Sequence of chain 15.A:
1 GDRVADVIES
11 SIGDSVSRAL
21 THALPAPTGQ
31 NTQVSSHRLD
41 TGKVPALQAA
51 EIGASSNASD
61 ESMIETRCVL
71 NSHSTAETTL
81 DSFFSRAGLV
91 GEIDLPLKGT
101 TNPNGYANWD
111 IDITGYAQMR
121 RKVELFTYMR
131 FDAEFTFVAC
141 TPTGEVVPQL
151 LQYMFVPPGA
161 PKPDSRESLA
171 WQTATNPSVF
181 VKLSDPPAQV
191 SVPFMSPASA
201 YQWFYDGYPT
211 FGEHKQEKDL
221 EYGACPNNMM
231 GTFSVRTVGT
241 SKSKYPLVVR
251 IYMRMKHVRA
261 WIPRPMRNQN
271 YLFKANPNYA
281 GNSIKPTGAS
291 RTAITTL

The protein below binds the small molecule below.
Small molecule (SMILES): CCO/N=C/c1ccc(OCC[C@@H](C)CCN2CCN(c3ccncc3)C2=O)cc1

Sequence of chain 11.C:
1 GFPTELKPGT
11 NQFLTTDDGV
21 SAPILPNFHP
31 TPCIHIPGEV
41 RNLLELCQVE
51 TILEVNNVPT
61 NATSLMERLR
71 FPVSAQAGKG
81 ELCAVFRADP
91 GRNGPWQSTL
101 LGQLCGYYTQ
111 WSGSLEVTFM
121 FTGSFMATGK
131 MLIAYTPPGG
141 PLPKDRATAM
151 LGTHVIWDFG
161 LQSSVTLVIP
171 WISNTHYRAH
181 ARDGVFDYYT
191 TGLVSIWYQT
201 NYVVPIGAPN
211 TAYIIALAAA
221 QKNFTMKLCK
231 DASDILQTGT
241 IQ

Sequence of chain 15.C:
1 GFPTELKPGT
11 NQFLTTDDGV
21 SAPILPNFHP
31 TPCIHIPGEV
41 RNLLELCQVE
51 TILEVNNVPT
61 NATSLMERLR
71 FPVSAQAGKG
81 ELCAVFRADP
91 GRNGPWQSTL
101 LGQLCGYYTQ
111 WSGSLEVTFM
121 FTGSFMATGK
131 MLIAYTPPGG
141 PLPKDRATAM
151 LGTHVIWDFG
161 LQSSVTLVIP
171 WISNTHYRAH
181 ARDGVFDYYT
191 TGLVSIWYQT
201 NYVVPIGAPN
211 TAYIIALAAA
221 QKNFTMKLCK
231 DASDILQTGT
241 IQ

Binding-site contacts:
Ligand atom CAS contacts residue ASN228 of chain 15.A at 3.8 Å.
Ligand atom CAA contacts residue TYR153 of chain 15.A at 3.9 Å (hydrophobic).
Ligand atom NAT contacts residue PHE155 of chain 15.A at 3.9 Å.
Ligand atom OAC contacts residue TRP203 of chain 15.A at 3.9 Å.
Ligand atom CAE contacts residue GLN202 of chain 15.A at 3.4 Å.
Ligand atom OAC contacts residue ILE113 of chain 15.A at 3.3 Å (h-bond).
Ligand atom CAN contacts residue ILE111 of chain 15.A at 3.6 Å (hydrophobic).
Ligand atom CBA contacts residue TRP203 of chain 15.A at 3.5 Å (hydrophobic).
Ligand atom NBD contacts residue TRP203 of chain 15.A at 3.2 Å.
Ligand atom CAX contacts residue TRP203 of chain 15.A at 3.5 Å (hydrophobic).
Ligand atom OAW contacts residue MET195 of chain 15.A at 3.2 Å.
Ligand atom CAS contacts residue TRP203 of chain 15.A at 3.4 Å (hydrophobic).
Ligand atom CAG contacts residue ASN228 of chain 15.A at 3.2 Å.
Ligand atom CAL contacts residue PHE155 of chain 15.A at 3.7 Å (hydrophobic).
Ligand atom CAJ contacts residue ILE24 of chain 15.C at 3.9 Å (hydrophobic).
Ligand atom CAO contacts residue ILE111 of chain 15.A at 3.8 Å (hydrophobic).
Ligand atom CAA contacts residue SER178 of chain 15.A at 3.5 Å.
Ligand atom CAJ contacts residue PHE155 of chain 15.A at 3.7 Å (hydrophobic).
Ligand atom CAH contacts residue THR114 of chain 15.A at 3.8 Å.
Ligand atom CAR contacts residue TYR201 of chain 15.A at 3.4 Å (hydrophobic).
Ligand atom CAH contacts residue ASP112 of chain 15.A at 3.4 Å.
Ligand atom CAS contacts residue TYR201 of chain 15.A at 3.6 Å (hydrophobic).
Ligand atom CAM contacts residue PRO177 of chain 15.A at 3.7 Å (hydrophobic).
Ligand atom CBA contacts residue ASN228 of chain 15.A at 3.7 Å.
Ligand atom CAA contacts residue PRO177 of chain 15.A at 3.2 Å (hydrophobic).
Ligand atom CAF contacts residue THR114 of chain 15.A at 3.6 Å.
Ligand atom CAG contacts residue TRP203 of chain 15.A at 3.7 Å (hydrophobic).
Ligand atom CAA contacts residue VAL179 of chain 15.A at 3.4 Å (hydrophobic).
Ligand atom CAE contacts residue ASN228 of chain 15.A at 3.4 Å.
Ligand atom CAK contacts residue PHE135 of chain 15.A at 3.7 Å (hydrophobic).
Ligand atom CAI contacts residue PHE135 of chain 15.A at 3.7 Å (hydrophobic).
Ligand atom CAN contacts residue PHE135 of chain 15.A at 3.7 Å (hydrophobic).
Ligand atom CAD contacts residue PHE137 of chain 15.A at 3.8 Å (hydrophobic).
Ligand atom CAF contacts residue ASP112 of chain 15.A at 3.6 Å.
Ligand atom CAM contacts residue PHE155 of chain 15.A at 3.8 Å (hydrophobic).
Ligand atom NBD contacts residue ASN228 of chain 15.A at 3.9 Å.
Ligand atom CAI contacts residue VAL192 of chain 15.A at 3.8 Å (hydrophobic).
Ligand atom CAG contacts residue GLN202 of chain 15.A at 3.4 Å.
Ligand atom OAC contacts residue ASP112 of chain 15.A at 3.7 Å.
Ligand atom NBC contacts residue TRP203 of chain 15.A at 3.8 Å.